Sequence of chain 1.A:
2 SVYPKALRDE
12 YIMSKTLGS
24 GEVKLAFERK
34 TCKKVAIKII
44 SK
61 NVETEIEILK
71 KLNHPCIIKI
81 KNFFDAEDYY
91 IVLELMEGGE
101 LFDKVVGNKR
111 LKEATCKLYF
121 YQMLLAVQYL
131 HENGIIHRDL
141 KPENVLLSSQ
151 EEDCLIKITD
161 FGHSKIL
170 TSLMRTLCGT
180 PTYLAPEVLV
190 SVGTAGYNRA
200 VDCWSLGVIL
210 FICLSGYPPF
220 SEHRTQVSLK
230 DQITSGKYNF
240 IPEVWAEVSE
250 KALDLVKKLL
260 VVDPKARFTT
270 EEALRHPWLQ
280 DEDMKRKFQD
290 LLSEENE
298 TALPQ

Binding-site contacts:
Ligand atom NAG contacts residue ASP160 of chain 1.A at 3.6 Å.
Ligand atom CAY contacts residue LEU93 of chain 1.A at 3.4 Å (hydrophobic).
Ligand atom NAI contacts residue ASP160 of chain 1.A at 3.3 Å (salt-bridge).
Ligand atom CBA contacts residue ASP160 of chain 1.A at 3.7 Å.
Ligand atom CAY contacts residue THR159 of chain 1.A at 2.9 Å.
Ligand atom CAM contacts residue MET96 of chain 1.A at 3.6 Å (hydrophobic).
Ligand atom CBB contacts residue GLU65 of chain 1.A at 3.4 Å.
Ligand atom CAN contacts residue MET96 of chain 1.A at 3.5 Å (hydrophobic).
Ligand atom CAZ contacts residue THR159 of chain 1.A at 3.5 Å.
Ligand atom CBA contacts residue THR159 of chain 1.A at 3.4 Å.
Ligand atom CAW contacts residue THR159 of chain 1.A at 3.7 Å.
Ligand atom CAZ contacts residue LEU93 of chain 1.A at 3.8 Å (hydrophobic).
Ligand atom CAS contacts residue GLY99 of chain 1.A at 3.7 Å.
Ligand atom NAH contacts residue ASP160 of chain 1.A at 3.4 Å (salt-bridge).
Ligand atom CAP contacts residue MET96 of chain 1.A at 3.5 Å (hydrophobic).
Ligand atom CAN contacts residue GLY99 of chain 1.A at 3.7 Å.
Ligand atom CBB contacts residue ASP160 of chain 1.A at 3.8 Å.
Ligand atom CAL contacts residue MET96 of chain 1.A at 3.6 Å (hydrophobic).
Ligand atom NAB contacts residue GLY99 of chain 1.A at 3.8 Å.
Ligand atom NAE contacts residue LEU146 of chain 1.A at 3.6 Å.
Ligand atom NAH contacts residue GLU65 of chain 1.A at 2.8 Å (salt-bridge).
Ligand atom NAF contacts residue LEU146 of chain 1.A at 3.6 Å.
Ligand atom CAV contacts residue THR159 of chain 1.A at 3.7 Å.
Ligand atom NAI contacts residue LYS41 of chain 1.A at 3.7 Å.
Ligand atom CBB contacts residue THR159 of chain 1.A at 3.3 Å.
Ligand atom CBC contacts residue GLU65 of chain 1.A at 3.4 Å.
Ligand atom NAJ contacts residue ILE43 of chain 1.A at 3.7 Å.
Ligand atom NAG contacts residue GLU65 of chain 1.A at 3.7 Å.
Ligand atom CAX contacts residue THR159 of chain 1.A at 3.0 Å.
Ligand atom NAD contacts residue GLY99 of chain 1.A at 3.5 Å.
Ligand atom CBC contacts residue ASP160 of chain 1.A at 3.1 Å.
Ligand atom CAO contacts residue MET96 of chain 1.A at 2.7 Å (hydrophobic).
Ligand atom OBD contacts residue LEU146 of chain 1.A at 3.7 Å.
Ligand atom CAM contacts residue LEU18 of chain 1.A at 3.7 Å (hydrophobic).
Ligand atom NAC contacts residue GLU97 of chain 1.A at 3.4 Å (salt-bridge).
Ligand atom CAT contacts residue LEU146 of chain 1.A at 3.6 Å (hydrophobic).
Ligand atom NAJ contacts residue ASP160 of chain 1.A at 3.3 Å (salt-bridge).
Ligand atom CAS contacts residue LEU18 of chain 1.A at 3.8 Å (hydrophobic).
Ligand atom NAA contacts residue GLN150 of chain 1.A at 3.8 Å.
Ligand atom NAJ contacts residue GLU65 of chain 1.A at 2.7 Å (salt-bridge).

This small molecule binds to this protein.
Small molecule (SMILES): [H]/N=C(\N)N/N=C(\C)c1ccc(NC(=O)Nc2ccc(/C(C)=N/N/C(N)=N/[H])cc2)cc1